This protein binds this small molecule.
Small molecule (SMILES): COc1c(C)cnc(CSc2nc3ccc4ncsc4c3[nH]2)c1C

Sequence of chain 1.C:
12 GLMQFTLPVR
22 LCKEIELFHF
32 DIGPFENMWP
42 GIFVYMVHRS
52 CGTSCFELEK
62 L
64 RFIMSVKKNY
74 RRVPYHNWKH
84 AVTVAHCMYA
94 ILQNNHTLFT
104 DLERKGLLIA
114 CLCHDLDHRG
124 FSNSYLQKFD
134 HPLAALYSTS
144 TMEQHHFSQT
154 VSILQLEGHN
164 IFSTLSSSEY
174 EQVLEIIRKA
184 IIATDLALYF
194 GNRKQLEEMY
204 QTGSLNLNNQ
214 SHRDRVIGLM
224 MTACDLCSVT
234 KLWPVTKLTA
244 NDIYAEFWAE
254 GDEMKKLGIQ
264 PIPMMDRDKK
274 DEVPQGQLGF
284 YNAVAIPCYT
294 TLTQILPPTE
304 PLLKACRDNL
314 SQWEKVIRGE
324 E

Binding-site contacts:
Ligand atom N11 contacts residue MET267 of chain 1.C at 3.7 Å.
Ligand atom C1 contacts residue TYR247 of chain 1.C at 3.4 Å (hydrophobic).
Ligand atom C8 contacts residue GLY279 of chain 1.C at 3.8 Å.
Ligand atom C1 contacts residue MET267 of chain 1.C at 3.7 Å (hydrophobic).
Ligand atom C9 contacts residue TYR247 of chain 1.C at 3.4 Å (hydrophobic).
Ligand atom N17 contacts residue GLN280 of chain 1.C at 3.3 Å (h-bond).
Ligand atom S6 contacts residue TYR247 of chain 1.C at 3.8 Å.
Ligand atom C14 contacts residue GLN280 of chain 1.C at 3.2 Å.
Ligand atom S13 contacts residue PHE283 of chain 1.C at 3.3 Å.
Ligand atom C14 contacts residue TYR247 of chain 1.C at 3.5 Å (hydrophobic).
Ligand atom N11 contacts residue PRO266 of chain 1.C at 3.5 Å.
Ligand atom C19 contacts residue PHE250 of chain 1.C at 3.7 Å (hydrophobic).
Ligand atom N4 contacts residue MET267 of chain 1.C at 3.8 Å.
Ligand atom C19 contacts residue PHE283 of chain 1.C at 3.8 Å (hydrophobic).
Ligand atom C3 contacts residue MET267 of chain 1.C at 3.8 Å (hydrophobic).
Ligand atom C23 contacts residue ILE246 of chain 1.C at 3.6 Å (hydrophobic).
Ligand atom N4 contacts residue TYR247 of chain 1.C at 2.4 Å (h-bond).
Ligand atom C18 contacts residue PHE283 of chain 1.C at 3.7 Å (hydrophobic).
Ligand atom C21 contacts residue ILE246 of chain 1.C at 3.6 Å (hydrophobic).
Ligand atom S6 contacts residue VAL276 of chain 1.C at 3.5 Å.
Ligand atom C12 contacts residue GLU275 of chain 1.C at 3.5 Å.
Ligand atom C1 contacts residue GLY279 of chain 1.C at 3.5 Å.
Ligand atom C3 contacts residue GLY279 of chain 1.C at 3.5 Å.
Ligand atom C2 contacts residue GLY279 of chain 1.C at 3.8 Å.
Ligand atom C12 contacts residue LYS272 of chain 1.C at 3.4 Å.
Ligand atom C5 contacts residue MET267 of chain 1.C at 3.6 Å (hydrophobic).
Ligand atom N7 contacts residue GLY279 of chain 1.C at 3.1 Å (h-bond).
Ligand atom N7 contacts residue MET267 of chain 1.C at 3.8 Å.
Ligand atom C23 contacts residue SER231 of chain 1.C at 3.5 Å.
Ligand atom C9 contacts residue MET267 of chain 1.C at 3.8 Å (hydrophobic).
Ligand atom C9 contacts residue GLY279 of chain 1.C at 3.3 Å.
Ligand atom C12 contacts residue PRO266 of chain 1.C at 3.5 Å (hydrophobic).
Ligand atom C2 contacts residue MET267 of chain 1.C at 3.5 Å (hydrophobic).
Ligand atom C15 contacts residue GLN280 of chain 1.C at 3.8 Å.
Ligand atom S6 contacts residue GLU275 of chain 1.C at 3.8 Å.
Ligand atom O22 contacts residue LEU229 of chain 1.C at 3.8 Å.
Ligand atom N4 contacts residue GLY279 of chain 1.C at 3.8 Å.
Ligand atom N11 contacts residue GLU275 of chain 1.C at 3.7 Å.
Ligand atom C20 contacts residue ILE246 of chain 1.C at 3.5 Å (hydrophobic).
Ligand atom O22 contacts residue PHE283 of chain 1.C at 3.7 Å.